Sequence of chain 9.A:
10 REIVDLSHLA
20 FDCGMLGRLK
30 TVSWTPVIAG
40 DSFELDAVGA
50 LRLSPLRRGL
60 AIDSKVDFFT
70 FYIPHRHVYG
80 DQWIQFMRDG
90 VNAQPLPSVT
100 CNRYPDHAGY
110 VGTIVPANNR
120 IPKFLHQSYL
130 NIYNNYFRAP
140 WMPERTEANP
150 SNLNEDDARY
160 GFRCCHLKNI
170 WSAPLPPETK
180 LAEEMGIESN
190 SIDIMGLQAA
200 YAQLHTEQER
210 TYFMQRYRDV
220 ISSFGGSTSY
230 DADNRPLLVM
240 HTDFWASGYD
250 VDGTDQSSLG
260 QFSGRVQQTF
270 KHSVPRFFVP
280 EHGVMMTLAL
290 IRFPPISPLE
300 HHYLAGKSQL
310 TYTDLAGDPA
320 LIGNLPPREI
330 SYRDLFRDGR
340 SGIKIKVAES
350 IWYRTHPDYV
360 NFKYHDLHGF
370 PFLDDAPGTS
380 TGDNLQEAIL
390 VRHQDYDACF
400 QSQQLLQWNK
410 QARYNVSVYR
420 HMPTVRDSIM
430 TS

A protein and the small-molecule ligand that binds it are described below.
Small molecule (SMILES): Nc1ccn([C@H]2C[C@H](O)[C@@H](COP(=O)(O)O)O2)c(=O)n1

Binding-site contacts:
Ligand atom C2' contacts residue LYS25 of chain 9.C at 3.8 Å.
Ligand atom OP2 contacts residue ASP242 of chain 9.A at 3.9 Å.
Ligand atom C5' contacts residue ASP242 of chain 9.A at 4.4 Å.

Sequence of chain 9.C:
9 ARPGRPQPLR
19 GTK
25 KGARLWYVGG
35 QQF